Sequence of chain 1.A:
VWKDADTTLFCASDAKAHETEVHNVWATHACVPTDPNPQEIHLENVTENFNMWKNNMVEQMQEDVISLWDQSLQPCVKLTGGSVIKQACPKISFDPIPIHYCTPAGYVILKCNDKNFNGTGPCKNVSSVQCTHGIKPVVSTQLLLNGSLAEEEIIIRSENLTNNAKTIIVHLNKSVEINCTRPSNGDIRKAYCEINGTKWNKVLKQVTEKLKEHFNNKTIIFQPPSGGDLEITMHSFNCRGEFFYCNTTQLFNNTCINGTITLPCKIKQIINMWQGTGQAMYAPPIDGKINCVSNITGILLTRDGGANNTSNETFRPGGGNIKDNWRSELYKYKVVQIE

The small molecule below binds the protein below.
Small molecule (SMILES): CC1(C)CC(NC(=O)C(=O)Nc2ccc(Br)cc2)CC(C)(C)N1

Binding-site contacts:
Ligand atom C5 contacts residue ASN286 of chain 1.A at 3.6 Å.
Ligand atom C18 contacts residue GLY290 of chain 1.A at 3.5 Å.
Ligand atom C3 contacts residue VAL139 of chain 1.A at 3.9 Å (hydrophobic).
Ligand atom BR contacts residue VAL139 of chain 1.A at 3.7 Å.
Ligand atom C6 contacts residue ASN286 of chain 1.A at 3.3 Å.
Ligand atom BR contacts residue ASN244 of chain 1.A at 3.7 Å.
Ligand atom O22 contacts residue ASN286 of chain 1.A at 3.3 Å (h-bond).
Ligand atom N8 contacts residue MET287 of chain 1.A at 4.0 Å.
Ligand atom C5 contacts residue TRP288 of chain 1.A at 3.7 Å (hydrophobic).
Ligand atom C10 contacts residue GLY334 of chain 1.A at 3.9 Å.
Ligand atom C19 contacts residue GLY290 of chain 1.A at 3.8 Å.
Ligand atom C13 contacts residue MET287 of chain 1.A at 3.7 Å (hydrophobic).
Ligand atom O22 contacts residue TRP288 of chain 1.A at 4.0 Å.
Ligand atom C7 contacts residue TRP288 of chain 1.A at 3.9 Å (hydrophobic).
Ligand atom N8 contacts residue TRP288 of chain 1.A at 3.6 Å (h-bond).
Ligand atom O22 contacts residue MET287 of chain 1.A at 3.2 Å (h-bond).
Ligand atom BR contacts residue PHE243 of chain 1.A at 3.5 Å.
Ligand atom C6 contacts residue GLU237 of chain 1.A at 4.1 Å.
Ligand atom C9 contacts residue TRP288 of chain 1.A at 3.4 Å (hydrophobic).
Ligand atom C9 contacts residue GLY334 of chain 1.A at 3.9 Å.
Ligand atom C12 contacts residue GLY334 of chain 1.A at 3.8 Å.
Ligand atom C6 contacts residue TRP288 of chain 1.A at 3.8 Å (hydrophobic).
Ligand atom N11 contacts residue GLY334 of chain 1.A at 3.0 Å (h-bond).
Ligand atom C17 contacts residue GLY334 of chain 1.A at 3.4 Å.
Ligand atom C10 contacts residue MET287 of chain 1.A at 3.8 Å (hydrophobic).
Ligand atom C9 contacts residue ASN286 of chain 1.A at 4.0 Å.
Ligand atom C10 contacts residue TRP288 of chain 1.A at 3.7 Å (hydrophobic).
Ligand atom O23 contacts residue ILE336 of chain 1.A at 4.0 Å.
Ligand atom C6 contacts residue ILE285 of chain 1.A at 3.6 Å (hydrophobic).
Ligand atom BR contacts residue PHE249 of chain 1.A at 3.8 Å.
Ligand atom C4 contacts residue THR141 of chain 1.A at 3.7 Å.
Ligand atom N8 contacts residue GLU237 of chain 1.A at 3.5 Å.
Ligand atom C7 contacts residue ILE285 of chain 1.A at 4.0 Å (hydrophobic).
Ligand atom C5 contacts residue GLU237 of chain 1.A at 3.7 Å.
Ligand atom C2 contacts residue VAL139 of chain 1.A at 4.0 Å (hydrophobic).
Ligand atom N8 contacts residue ASN286 of chain 1.A at 2.9 Å (h-bond).
Ligand atom O23 contacts residue TRP288 of chain 1.A at 3.4 Å.
Ligand atom C7 contacts residue PHE249 of chain 1.A at 4.0 Å (hydrophobic).
Ligand atom O23 contacts residue GLY334 of chain 1.A at 3.1 Å (h-bond).
Ligand atom C3 contacts residue SER242 of chain 1.A at 3.9 Å.